Binding-site contacts:
Ligand atom O5 contacts residue THR150 of chain 1.A at 4.4 Å.
Ligand atom C8 contacts residue ASN118 of chain 1.A at 3.3 Å.
Ligand atom N2 contacts residue SER120 of chain 1.A at 3.6 Å (h-bond).
Ligand atom C7 contacts residue ASN118 of chain 1.A at 3.2 Å.
Ligand atom O6 contacts residue VAL183 of chain 1.A at 3.6 Å.
Ligand atom O5 contacts residue ASN118 of chain 1.A at 2.4 Å (h-bond).
Ligand atom C4 contacts residue ASN118 of chain 1.A at 4.3 Å.
Ligand atom C1 contacts residue ASN118 of chain 1.A at 1.4 Å.
Ligand atom O6 contacts residue GLY181 of chain 1.A at 4.4 Å.
Ligand atom C3 contacts residue ASN118 of chain 1.A at 3.8 Å.
Ligand atom C7 contacts residue SER120 of chain 1.A at 4.1 Å.
Ligand atom O7 contacts residue ASN118 of chain 1.A at 3.8 Å.
Ligand atom C2 contacts residue ASN118 of chain 1.A at 2.5 Å.
Ligand atom C5 contacts residue ASN118 of chain 1.A at 3.7 Å.
Ligand atom C1 contacts residue LEU135 of chain 1.A at 4.4 Å (hydrophobic).
Ligand atom C8 contacts residue SER120 of chain 1.A at 3.6 Å.
Ligand atom N2 contacts residue ASN118 of chain 1.A at 2.8 Å (h-bond).

A protein and the small-molecule ligand that binds it are described below.
Small molecule (SMILES): CC(=O)N[C@@H]1[C@@H](O)[C@H](O)[C@@H](CO)O[C@H]1O

Sequence of chain 1.A:
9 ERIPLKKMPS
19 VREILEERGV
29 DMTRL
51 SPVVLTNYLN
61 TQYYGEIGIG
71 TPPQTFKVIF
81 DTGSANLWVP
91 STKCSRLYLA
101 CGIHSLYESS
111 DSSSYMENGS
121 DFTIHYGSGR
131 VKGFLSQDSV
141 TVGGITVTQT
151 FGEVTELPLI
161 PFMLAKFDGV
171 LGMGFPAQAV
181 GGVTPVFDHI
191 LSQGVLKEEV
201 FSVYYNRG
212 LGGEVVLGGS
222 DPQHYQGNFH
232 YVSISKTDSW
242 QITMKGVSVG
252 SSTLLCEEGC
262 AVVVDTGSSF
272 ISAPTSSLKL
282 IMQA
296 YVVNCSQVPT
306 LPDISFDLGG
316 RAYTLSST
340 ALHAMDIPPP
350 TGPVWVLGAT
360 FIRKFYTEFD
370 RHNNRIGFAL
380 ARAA